The small molecule below binds the protein below.
Small molecule (SMILES): CC1CCN(C(=O)NCc2ccco2)CC1

Binding-site contacts:
Ligand atom C11 contacts residue TRP145 of chain 2.A at 4.0 Å (hydrophobic).
Ligand atom N2 contacts residue PHE110 of chain 2.A at 4.0 Å.
Ligand atom C10 contacts residue GLU180 of chain 2.A at 3.8 Å.
Ligand atom C8 contacts residue TRP145 of chain 2.A at 3.6 Å (hydrophobic).
Ligand atom C10 contacts residue PHE184 of chain 2.A at 3.3 Å (hydrophobic).
Ligand atom C9 contacts residue TRP138 of chain 2.A at 3.6 Å (hydrophobic).
Ligand atom C3 contacts residue ILE107 of chain 2.A at 3.8 Å (hydrophobic).
Ligand atom C4 contacts residue ILE107 of chain 2.A at 3.6 Å (hydrophobic).
Ligand atom C4 contacts residue GLY106 of chain 2.A at 4.1 Å.
Ligand atom C12 contacts residue TRP145 of chain 2.A at 4.1 Å (hydrophobic).
Ligand atom O2 contacts residue GLU180 of chain 2.A at 3.4 Å (salt-bridge).
Ligand atom N1 contacts residue PHE110 of chain 2.A at 3.8 Å.
Ligand atom C8 contacts residue TRP138 of chain 2.A at 4.1 Å (hydrophobic).
Ligand atom C4 contacts residue TRP207 of chain 2.A at 4.0 Å (hydrophobic).
Ligand atom O1 contacts residue ASN179 of chain 2.A at 2.7 Å (h-bond).
Ligand atom C9 contacts residue PHE114 of chain 2.A at 3.6 Å (hydrophobic).
Ligand atom N2 contacts residue ASN176 of chain 2.A at 3.2 Å (h-bond).
Ligand atom C7 contacts residue PHE110 of chain 2.A at 3.9 Å (hydrophobic).
Ligand atom C6 contacts residue ASN176 of chain 2.A at 3.5 Å.
Ligand atom C1 contacts residue TRP103 of chain 2.A at 4.1 Å (hydrophobic).
Ligand atom O2 contacts residue LEU183 of chain 2.A at 3.8 Å.
Ligand atom C11 contacts residue PHE110 of chain 2.A at 3.6 Å (hydrophobic).
Ligand atom C1 contacts residue THR149 of chain 2.A at 4.0 Å.
Ligand atom C5 contacts residue PHE110 of chain 2.A at 3.9 Å (hydrophobic).
Ligand atom C6 contacts residue ASN179 of chain 2.A at 3.7 Å.
Ligand atom C11 contacts residue ASN176 of chain 2.A at 3.5 Å.
Ligand atom N1 contacts residue ASN176 of chain 2.A at 3.9 Å.
Ligand atom C5 contacts residue ASN179 of chain 2.A at 3.6 Å.
Ligand atom O2 contacts residue ASN179 of chain 2.A at 3.6 Å.
Ligand atom C1 contacts residue TYR148 of chain 2.A at 4.1 Å (hydrophobic).
Ligand atom C5 contacts residue ASN176 of chain 2.A at 3.9 Å.
Ligand atom C9 contacts residue PHE184 of chain 2.A at 3.6 Å (hydrophobic).
Ligand atom C10 contacts residue LEU183 of chain 2.A at 4.0 Å (hydrophobic).
Ligand atom C12 contacts residue THR149 of chain 2.A at 3.5 Å.
Ligand atom C4 contacts residue ASN179 of chain 2.A at 4.0 Å.
Ligand atom C8 contacts residue PHE110 of chain 2.A at 3.3 Å (hydrophobic).
Ligand atom C4 contacts residue PHE110 of chain 2.A at 3.9 Å (hydrophobic).
Ligand atom C3 contacts residue TRP207 of chain 2.A at 3.5 Å (hydrophobic).
Ligand atom O1 contacts residue PHE110 of chain 2.A at 4.1 Å.
Ligand atom C9 contacts residue PHE110 of chain 2.A at 3.6 Å (hydrophobic).

Sequence of chain 2.A:
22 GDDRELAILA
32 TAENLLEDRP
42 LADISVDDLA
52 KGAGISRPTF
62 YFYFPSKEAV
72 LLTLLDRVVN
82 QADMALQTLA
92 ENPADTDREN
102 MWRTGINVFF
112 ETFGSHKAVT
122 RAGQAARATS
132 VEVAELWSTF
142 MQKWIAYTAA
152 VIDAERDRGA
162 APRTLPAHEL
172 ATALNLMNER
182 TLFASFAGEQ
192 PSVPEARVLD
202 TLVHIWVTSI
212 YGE